Binding-site contacts:
Ligand atom OXT contacts residue FC71 of chain 1.C at 3.5 Å.
Ligand atom N contacts residue ASN180 of chain 1.A at 2.9 Å (h-bond).
Ligand atom O contacts residue VAL183 of chain 1.A at 3.3 Å.
Ligand atom CZ contacts residue GLU187 of chain 1.A at 3.1 Å.
Ligand atom OXT contacts residue LYS54 of chain 1.A at 3.6 Å.
Ligand atom NH1 contacts residue ARG65 of chain 1.A at 3.5 Å (salt-bridge).
Ligand atom NE contacts residue GLU187 of chain 1.A at 2.7 Å (salt-bridge).
Ligand atom O contacts residue ASN180 of chain 1.A at 2.7 Å (h-bond).
Ligand atom O3P contacts residue TYR135 of chain 1.A at 2.6 Å (h-bond).
Ligand atom CB contacts residue ASN180 of chain 1.A at 3.4 Å.
Ligand atom O3P contacts residue ARG134 of chain 1.A at 2.8 Å (salt-bridge).
Ligand atom P contacts residue LYS54 of chain 1.A at 3.5 Å.
Ligand atom CA contacts residue ASN180 of chain 1.A at 3.4 Å.
Ligand atom N contacts residue ASN231 of chain 1.A at 2.7 Å (h-bond).
Ligand atom NH2 contacts residue ARG134 of chain 1.A at 3.7 Å.
Ligand atom CG contacts residue ASN231 of chain 1.A at 3.6 Å.
Ligand atom N contacts residue LEU234 of chain 1.A at 3.6 Å.
Ligand atom NH2 contacts residue ARG61 of chain 1.A at 3.4 Å (salt-bridge).
Ligand atom O contacts residue LYS54 of chain 1.A at 3.4 Å.
Ligand atom NH2 contacts residue VAL183 of chain 1.A at 3.6 Å.
Ligand atom O contacts residue ASN231 of chain 1.A at 2.9 Å (h-bond).
Ligand atom O contacts residue LYS127 of chain 1.A at 2.9 Å (salt-bridge).
Ligand atom C contacts residue ASN180 of chain 1.A at 3.6 Å.
Ligand atom CA contacts residue ASN231 of chain 1.A at 3.4 Å.
Ligand atom P contacts residue ARG61 of chain 1.A at 3.5 Å.
Ligand atom CB contacts residue ASN231 of chain 1.A at 3.5 Å.
Ligand atom NH2 contacts residue GLU187 of chain 1.A at 2.5 Å (salt-bridge).
Ligand atom O2P contacts residue ARG61 of chain 1.A at 2.6 Å (salt-bridge).
Ligand atom NH2 contacts residue ARG65 of chain 1.A at 3.5 Å.
Ligand atom CA contacts residue ASN231 of chain 1.A at 3.6 Å.
Ligand atom CG1 contacts residue GLY176 of chain 1.A at 3.4 Å.
Ligand atom C contacts residue ASN231 of chain 1.A at 3.5 Å.
Ligand atom O2P contacts residue LYS54 of chain 1.A at 3.1 Å (salt-bridge).
Ligand atom CD contacts residue GLU187 of chain 1.A at 3.4 Å.
Ligand atom O1P contacts residue ARG61 of chain 1.A at 2.8 Å (salt-bridge).
Ligand atom CG2 contacts residue FC71 of chain 1.C at 3.5 Å.
Ligand atom CB contacts residue ASN231 of chain 1.A at 3.6 Å.
Ligand atom NZ contacts residue ASP230 of chain 1.A at 3.0 Å (salt-bridge).
Ligand atom O1P contacts residue ARG134 of chain 1.A at 2.8 Å (salt-bridge).
Ligand atom O3P contacts residue LYS54 of chain 1.A at 2.8 Å (salt-bridge).

Sequence of chain 1.A:
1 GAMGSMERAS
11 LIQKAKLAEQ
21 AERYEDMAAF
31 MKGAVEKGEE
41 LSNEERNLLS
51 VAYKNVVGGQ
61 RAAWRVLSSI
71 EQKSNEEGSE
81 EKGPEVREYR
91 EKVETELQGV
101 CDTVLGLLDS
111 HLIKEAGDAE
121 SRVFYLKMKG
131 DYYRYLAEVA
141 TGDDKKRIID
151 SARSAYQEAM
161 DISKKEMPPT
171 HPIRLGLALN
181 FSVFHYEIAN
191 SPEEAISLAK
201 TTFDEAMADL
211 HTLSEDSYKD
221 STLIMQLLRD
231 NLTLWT

This small molecule binds to this protein.
Small molecule (SMILES): CC(C)[C@H](NC(=O)[C@H](COP(=O)(O)O)NC(=O)[C@H](CCCCN)NC(=O)[C@H](CCCN=C(N)N)NC(=O)[C@H](CCCN=C(N)N)NC(=O)[C@@H](N)CCCCN)C(=O)O